Sequence of chain 3.L:
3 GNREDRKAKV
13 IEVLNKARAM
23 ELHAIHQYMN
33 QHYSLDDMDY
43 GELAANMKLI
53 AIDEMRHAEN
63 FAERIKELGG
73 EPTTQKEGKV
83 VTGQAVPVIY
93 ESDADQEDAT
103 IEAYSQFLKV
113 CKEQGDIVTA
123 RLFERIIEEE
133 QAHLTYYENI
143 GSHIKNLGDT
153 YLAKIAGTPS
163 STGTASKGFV

Sequence of chain 3.K:
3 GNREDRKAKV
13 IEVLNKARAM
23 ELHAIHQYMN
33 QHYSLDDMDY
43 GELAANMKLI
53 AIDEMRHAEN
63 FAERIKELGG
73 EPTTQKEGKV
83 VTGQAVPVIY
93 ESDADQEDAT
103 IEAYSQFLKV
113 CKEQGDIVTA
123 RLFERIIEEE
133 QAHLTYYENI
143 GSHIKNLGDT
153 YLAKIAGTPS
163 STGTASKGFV

This small molecule binds to this protein.
Small molecule (SMILES): CC1=C(CCC(=O)O)C2=Cc3c(CCC(=O)O)c(C)c4n3[Fe@]35n6c(c(C)c(CCC(=O)O)c6=CC1=[N+]23)=CC1=[N+]5C(=C4)C(C)=C1CCC(=O)O

Binding-site contacts:
Ligand atom O2C contacts residue LYS169 of chain 3.L at 3.1 Å (salt-bridge).
Ligand atom CBB contacts residue SER168 of chain 3.L at 3.4 Å.
Ligand atom C1B contacts residue MET57 of chain 3.K at 3.4 Å (hydrophobic).
Ligand atom C1B contacts residue MET57 of chain 3.L at 3.3 Å (hydrophobic).
Ligand atom CHB contacts residue MET57 of chain 3.L at 3.3 Å (hydrophobic).
Ligand atom CGD contacts residue MET31 of chain 3.K at 3.4 Å (hydrophobic).
Ligand atom O2D contacts residue ARG20 of chain 3.L at 3.1 Å (salt-bridge).
Ligand atom CGC contacts residue SER168 of chain 3.L at 2.9 Å.
Ligand atom CMB contacts residue GLU61 of chain 3.K at 3.2 Å.
Ligand atom NB contacts residue MET57 of chain 3.L at 3.0 Å (h-bond).
Ligand atom O1C contacts residue SER168 of chain 3.L at 3.4 Å.
Ligand atom C1D contacts residue MET57 of chain 3.K at 3.4 Å (hydrophobic).
Ligand atom C4A contacts residue MET57 of chain 3.L at 3.3 Å (hydrophobic).
Ligand atom CMC contacts residue SER168 of chain 3.K at 3.3 Å.
Ligand atom FE contacts residue MET57 of chain 3.K at 2.4 Å.
Ligand atom CMD contacts residue MET57 of chain 3.L at 3.4 Å (hydrophobic).
Ligand atom ND contacts residue MET57 of chain 3.L at 3.1 Å (h-bond).
Ligand atom NA contacts residue MET57 of chain 3.L at 3.1 Å.
Ligand atom CAC contacts residue SER168 of chain 3.K at 2.9 Å.
Ligand atom CGA contacts residue TYR35 of chain 3.L at 3.2 Å (hydrophobic).
Ligand atom O1A contacts residue ARG20 of chain 3.K at 2.8 Å (salt-bridge).
Ligand atom FE contacts residue MET57 of chain 3.L at 2.4 Å.
Ligand atom NB contacts residue MET57 of chain 3.K at 3.1 Å (h-bond).
Ligand atom CBC contacts residue SER168 of chain 3.K at 3.3 Å.
Ligand atom NC contacts residue MET57 of chain 3.K at 3.0 Å (h-bond).
Ligand atom NC contacts residue MET57 of chain 3.L at 2.9 Å (h-bond).
Ligand atom ND contacts residue MET57 of chain 3.K at 3.1 Å.
Ligand atom CGB contacts residue SER168 of chain 3.L at 3.1 Å.
Ligand atom O1B contacts residue LYS169 of chain 3.K at 3.2 Å (salt-bridge).
Ligand atom O1A contacts residue TYR35 of chain 3.L at 2.3 Å (h-bond).
Ligand atom O1C contacts residue LYS169 of chain 3.L at 3.3 Å (salt-bridge).
Ligand atom O1B contacts residue LYS50 of chain 3.L at 3.0 Å (salt-bridge).
Ligand atom CGA contacts residue ARG20 of chain 3.K at 3.4 Å.
Ligand atom O2C contacts residue SER168 of chain 3.L at 1.8 Å.
Ligand atom O2D contacts residue TYR35 of chain 3.K at 2.7 Å (h-bond).
Ligand atom C1D contacts residue MET57 of chain 3.L at 3.4 Å (hydrophobic).
Ligand atom O2B contacts residue SER168 of chain 3.L at 2.2 Å (h-bond).
Ligand atom O2A contacts residue ARG20 of chain 3.K at 3.0 Å (salt-bridge).
Ligand atom NA contacts residue MET57 of chain 3.K at 3.3 Å (h-bond).
Ligand atom CGC contacts residue LYS169 of chain 3.L at 3.5 Å.